This small molecule binds to this protein.
Small molecule (SMILES): CC(=O)N[C@H]1NC[C@H](CO)[C@H](O)[C@@H]1O

Sequence of chain 2.A:
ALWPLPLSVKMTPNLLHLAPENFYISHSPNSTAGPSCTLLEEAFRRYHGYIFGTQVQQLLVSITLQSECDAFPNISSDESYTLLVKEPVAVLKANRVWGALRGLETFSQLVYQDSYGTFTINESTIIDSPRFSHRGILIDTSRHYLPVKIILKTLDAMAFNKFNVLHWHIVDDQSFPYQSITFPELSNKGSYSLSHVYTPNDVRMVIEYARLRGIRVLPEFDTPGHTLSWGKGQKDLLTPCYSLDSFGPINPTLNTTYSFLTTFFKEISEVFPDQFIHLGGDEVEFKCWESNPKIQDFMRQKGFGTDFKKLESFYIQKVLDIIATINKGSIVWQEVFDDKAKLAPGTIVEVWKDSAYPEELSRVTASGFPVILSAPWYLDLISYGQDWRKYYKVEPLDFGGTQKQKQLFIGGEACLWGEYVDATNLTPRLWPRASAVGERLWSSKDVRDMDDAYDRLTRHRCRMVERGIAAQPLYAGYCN

Sequence of chain 1.A:
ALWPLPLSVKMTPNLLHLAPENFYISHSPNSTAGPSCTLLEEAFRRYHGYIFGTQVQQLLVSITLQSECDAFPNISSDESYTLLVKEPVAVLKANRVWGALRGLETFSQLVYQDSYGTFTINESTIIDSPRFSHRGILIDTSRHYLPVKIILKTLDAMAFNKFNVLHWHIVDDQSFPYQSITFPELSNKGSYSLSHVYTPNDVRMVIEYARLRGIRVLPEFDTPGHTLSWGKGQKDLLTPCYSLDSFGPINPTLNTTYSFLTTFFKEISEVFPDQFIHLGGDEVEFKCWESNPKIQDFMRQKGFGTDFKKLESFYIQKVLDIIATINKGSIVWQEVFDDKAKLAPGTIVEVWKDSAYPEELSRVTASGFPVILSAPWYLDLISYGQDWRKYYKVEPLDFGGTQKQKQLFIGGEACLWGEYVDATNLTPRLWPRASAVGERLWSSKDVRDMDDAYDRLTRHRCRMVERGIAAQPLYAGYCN

Binding-site contacts:
Ligand atom O6 contacts residue TYR401 of chain 1.A at 3.9 Å.
Ligand atom C6 contacts residue ASP403 of chain 1.A at 3.2 Å.
Ligand atom C7 contacts residue TRP440 of chain 1.A at 3.5 Å (hydrophobic).
Ligand atom O7 contacts residue TYR401 of chain 1.A at 2.7 Å (h-bond).
Ligand atom C8 contacts residue ASP305 of chain 1.A at 3.6 Å.
Ligand atom C4 contacts residue ARG162 of chain 1.A at 3.8 Å.
Ligand atom C9 contacts residue GLU306 of chain 1.A at 3.8 Å.
Ligand atom C7 contacts residue TRP375 of chain 1.A at 3.9 Å (hydrophobic).
Ligand atom C4 contacts residue GLU442 of chain 1.A at 3.6 Å.
Ligand atom C9 contacts residue TRP375 of chain 1.A at 4.2 Å (hydrophobic).
Ligand atom C7 contacts residue ASP305 of chain 1.A at 3.6 Å.
Ligand atom O6 contacts residue TYR407 of chain 2.A at 3.9 Å.
Ligand atom O3 contacts residue ARG162 of chain 1.A at 3.0 Å (salt-bridge).
Ligand atom C6 contacts residue GLU442 of chain 1.A at 3.9 Å.
Ligand atom O4 contacts residue GLU442 of chain 1.A at 2.8 Å (salt-bridge).
Ligand atom O6 contacts residue LEU404 of chain 1.A at 4.1 Å.
Ligand atom C7 contacts residue TYR401 of chain 1.A at 3.6 Å (hydrophobic).
Ligand atom N1 contacts residue TRP375 of chain 1.A at 3.5 Å.
Ligand atom N2 contacts residue ASP305 of chain 1.A at 2.8 Å (salt-bridge).
Ligand atom C8 contacts residue TRP375 of chain 1.A at 3.7 Å (hydrophobic).
Ligand atom C6 contacts residue TYR407 of chain 2.A at 3.8 Å (hydrophobic).
Ligand atom C6 contacts residue TRP440 of chain 1.A at 4.0 Å (hydrophobic).
Ligand atom N2 contacts residue GLU306 of chain 1.A at 3.6 Å (salt-bridge).
Ligand atom C8 contacts residue TYR401 of chain 1.A at 3.7 Å (hydrophobic).
Ligand atom O6 contacts residue ASP403 of chain 1.A at 2.7 Å (salt-bridge).
Ligand atom N1 contacts residue GLU306 of chain 1.A at 2.8 Å (salt-bridge).
Ligand atom O7 contacts residue TRP440 of chain 1.A at 3.4 Å.
Ligand atom C2 contacts residue GLU306 of chain 1.A at 3.2 Å.
Ligand atom O3 contacts residue HIS245 of chain 1.A at 3.9 Å.
Ligand atom C3 contacts residue ARG162 of chain 1.A at 4.0 Å.
Ligand atom C4 contacts residue TRP440 of chain 1.A at 3.6 Å (hydrophobic).
Ligand atom C3 contacts residue TRP440 of chain 1.A at 3.5 Å (hydrophobic).
Ligand atom O6 contacts residue TRP440 of chain 1.A at 4.1 Å.
Ligand atom O7 contacts residue TRP375 of chain 1.A at 3.3 Å.
Ligand atom C5 contacts residue TRP440 of chain 1.A at 3.7 Å (hydrophobic).
Ligand atom C8 contacts residue TRP440 of chain 1.A at 3.7 Å (hydrophobic).
Ligand atom O3 contacts residue TRP440 of chain 1.A at 3.5 Å.
Ligand atom C2 contacts residue ASP305 of chain 1.A at 3.8 Å.
Ligand atom O4 contacts residue ARG162 of chain 1.A at 3.5 Å (salt-bridge).
Ligand atom C8 contacts residue TRP356 of chain 1.A at 3.4 Å (hydrophobic).